Sequence of chain 1.A:
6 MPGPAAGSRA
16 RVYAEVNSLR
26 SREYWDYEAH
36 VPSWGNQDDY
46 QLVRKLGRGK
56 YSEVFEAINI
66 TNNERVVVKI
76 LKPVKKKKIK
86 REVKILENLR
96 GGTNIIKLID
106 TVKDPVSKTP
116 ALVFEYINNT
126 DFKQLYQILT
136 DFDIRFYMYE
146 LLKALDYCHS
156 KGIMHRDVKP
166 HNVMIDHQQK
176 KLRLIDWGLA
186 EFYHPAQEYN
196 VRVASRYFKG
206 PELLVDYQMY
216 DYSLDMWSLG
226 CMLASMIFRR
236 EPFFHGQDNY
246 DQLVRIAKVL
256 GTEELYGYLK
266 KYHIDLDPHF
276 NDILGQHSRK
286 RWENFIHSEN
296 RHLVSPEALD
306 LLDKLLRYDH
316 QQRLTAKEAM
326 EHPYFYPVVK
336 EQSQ

The small molecule below binds the protein below.
Small molecule (SMILES): CC(C)Nc1ccc2cnn(-c3cncc(-n4ccc(CC(=O)O)c4)n3)c2c1

Binding-site contacts:
Ligand atom N20 contacts residue ASN124 of chain 1.A at 3.8 Å.
Ligand atom N4 contacts residue LEU51 of chain 1.A at 3.4 Å.
Ligand atom C59 contacts residue LYS74 of chain 1.A at 3.8 Å.
Ligand atom C6 contacts residue ILE122 of chain 1.A at 3.6 Å (hydrophobic).
Ligand atom N4 contacts residue MET169 of chain 1.A at 3.8 Å.
Ligand atom C27 contacts residue PHE119 of chain 1.A at 3.8 Å (hydrophobic).
Ligand atom N15 contacts residue VAL72 of chain 1.A at 3.6 Å.
Ligand atom O63 contacts residue ASP181 of chain 1.A at 2.4 Å (salt-bridge).
Ligand atom C29 contacts residue VAL72 of chain 1.A at 3.3 Å (hydrophobic).
Ligand atom C57 contacts residue PHE119 of chain 1.A at 3.9 Å (hydrophobic).
Ligand atom C28 contacts residue PHE119 of chain 1.A at 3.2 Å (hydrophobic).
Ligand atom N44 contacts residue ILE180 of chain 1.A at 3.9 Å.
Ligand atom C19 contacts residue ARG49 of chain 1.A at 3.7 Å.
Ligand atom C2 contacts residue LEU51 of chain 1.A at 3.9 Å (hydrophobic).
Ligand atom O61 contacts residue ASP181 of chain 1.A at 3.1 Å.
Ligand atom C2 contacts residue TYR121 of chain 1.A at 3.9 Å (hydrophobic).
Ligand atom C2 contacts residue ILE122 of chain 1.A at 2.8 Å (hydrophobic).
Ligand atom N13 contacts residue LEU51 of chain 1.A at 3.4 Å.
Ligand atom N20 contacts residue LEU51 of chain 1.A at 3.6 Å.
Ligand atom C5 contacts residue VAL72 of chain 1.A at 3.8 Å (hydrophobic).
Ligand atom C18 contacts residue LEU51 of chain 1.A at 3.9 Å (hydrophobic).
Ligand atom C38 contacts residue MET169 of chain 1.A at 3.7 Å (hydrophobic).
Ligand atom C46 contacts residue ILE180 of chain 1.A at 3.5 Å (hydrophobic).
Ligand atom O61 contacts residue LYS74 of chain 1.A at 3.0 Å.
Ligand atom C29 contacts residue PHE119 of chain 1.A at 3.7 Å (hydrophobic).
Ligand atom C59 contacts residue ASP181 of chain 1.A at 3.1 Å.
Ligand atom O63 contacts residue ILE180 of chain 1.A at 3.5 Å.
Ligand atom C3 contacts residue LEU51 of chain 1.A at 3.3 Å (hydrophobic).
Ligand atom C26 contacts residue ILE180 of chain 1.A at 3.7 Å (hydrophobic).
Ligand atom C3 contacts residue MET169 of chain 1.A at 3.6 Å (hydrophobic).
Ligand atom C19 contacts residue LEU51 of chain 1.A at 4.0 Å (hydrophobic).
Ligand atom C27 contacts residue ILE180 of chain 1.A at 4.0 Å (hydrophobic).
Ligand atom N1 contacts residue TYR121 of chain 1.A at 3.6 Å.
Ligand atom N13 contacts residue MET169 of chain 1.A at 3.6 Å.
Ligand atom C51 contacts residue VAL59 of chain 1.A at 3.5 Å (hydrophobic).
Ligand atom C17 contacts residue LEU51 of chain 1.A at 3.8 Å (hydrophobic).
Ligand atom N1 contacts residue ILE122 of chain 1.A at 2.6 Å (h-bond).
Ligand atom C17 contacts residue MET169 of chain 1.A at 3.8 Å (hydrophobic).
Ligand atom N44 contacts residue HIS166 of chain 1.A at 3.8 Å.
Ligand atom C29 contacts residue ILE101 of chain 1.A at 4.0 Å (hydrophobic).